Sequence of chain 5.E:
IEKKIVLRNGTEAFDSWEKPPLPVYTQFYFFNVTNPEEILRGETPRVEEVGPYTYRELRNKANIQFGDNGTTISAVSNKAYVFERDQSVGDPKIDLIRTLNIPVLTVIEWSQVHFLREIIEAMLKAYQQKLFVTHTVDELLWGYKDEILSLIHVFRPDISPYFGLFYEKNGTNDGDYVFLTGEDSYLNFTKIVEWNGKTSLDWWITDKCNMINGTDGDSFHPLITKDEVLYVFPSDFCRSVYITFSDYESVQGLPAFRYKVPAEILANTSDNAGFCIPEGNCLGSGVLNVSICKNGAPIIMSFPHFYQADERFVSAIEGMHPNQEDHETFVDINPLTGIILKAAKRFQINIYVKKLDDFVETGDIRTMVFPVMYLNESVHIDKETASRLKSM

A protein and the small-molecule ligand that binds it are described below.
Small molecule (SMILES): CC(=O)N[C@@H]1[C@@H](O)[C@H](O)[C@@H](CO)O[C@H]1O

Binding-site contacts:
Ligand atom C6 contacts residue ASN21 of chain 5.E at 3.3 Å.
Ligand atom C4 contacts residue ASN21 of chain 5.E at 3.8 Å.
Ligand atom O6 contacts residue ASN21 of chain 5.E at 4.3 Å.
Ligand atom C7 contacts residue ASN21 of chain 5.E at 4.0 Å.
Ligand atom C2 contacts residue ASN21 of chain 5.E at 2.5 Å.
Ligand atom C5 contacts residue ASN21 of chain 5.E at 3.3 Å.
Ligand atom O5 contacts residue ASN21 of chain 5.E at 2.5 Å (h-bond).
Ligand atom C1 contacts residue ASN21 of chain 5.E at 1.4 Å.
Ligand atom C3 contacts residue ASN21 of chain 5.E at 3.7 Å.
Ligand atom N2 contacts residue ASN21 of chain 5.E at 3.3 Å (h-bond).
Ligand atom O7 contacts residue ASN21 of chain 5.E at 4.0 Å.